Binding-site contacts:
Ligand atom CA contacts residue HIS583 of chain 1.B at 3.3 Å.
Ligand atom C contacts residue TYR766 of chain 1.A at 3.4 Å (hydrophobic).
Ligand atom N contacts residue TRP696 of chain 1.B at 4.1 Å.
Ligand atom CA contacts residue PHE316 of chain 1.B at 4.2 Å (hydrophobic).
Ligand atom CA contacts residue SER681 of chain 1.B at 3.8 Å.
Ligand atom O contacts residue SER681 of chain 1.B at 2.8 Å (h-bond).
Ligand atom O contacts residue TRP696 of chain 1.B at 4.0 Å.
Ligand atom N contacts residue SER681 of chain 1.B at 2.7 Å (h-bond).
Ligand atom N contacts residue HIS583 of chain 1.B at 4.5 Å.
Ligand atom C contacts residue HIS767 of chain 1.A at 3.7 Å.
Ligand atom OXT contacts residue PHE316 of chain 1.B at 3.6 Å.
Ligand atom CA contacts residue TRQ697 of chain 1.B at 2.8 Å.
Ligand atom OXT contacts residue HIS583 of chain 1.B at 2.8 Å (h-bond).
Ligand atom CA contacts residue TRP696 of chain 1.B at 3.8 Å (hydrophobic).
Ligand atom C contacts residue TRP696 of chain 1.B at 3.9 Å (hydrophobic).
Ligand atom O contacts residue PHE316 of chain 1.B at 3.9 Å.
Ligand atom O contacts residue TYR766 of chain 1.A at 3.6 Å.
Ligand atom N contacts residue TRQ697 of chain 1.B at 3.2 Å (h-bond).
Ligand atom C contacts residue TRQ697 of chain 1.B at 4.2 Å.
Ligand atom N contacts residue CYS682 of chain 1.B at 3.5 Å (h-bond).
Ligand atom C contacts residue HIS583 of chain 1.B at 3.8 Å.
Ligand atom N contacts residue ALA678 of chain 1.B at 3.9 Å.
Ligand atom O contacts residue HIS767 of chain 1.A at 2.9 Å (h-bond).
Ligand atom OXT contacts residue TRP696 of chain 1.B at 3.8 Å.
Ligand atom C contacts residue SER681 of chain 1.B at 3.8 Å.
Ligand atom C contacts residue PHE316 of chain 1.B at 3.7 Å (hydrophobic).
Ligand atom OXT contacts residue HIS767 of chain 1.A at 3.7 Å.
Ligand atom OXT contacts residue TYR766 of chain 1.A at 2.4 Å (h-bond).

Sequence of chain 1.B:
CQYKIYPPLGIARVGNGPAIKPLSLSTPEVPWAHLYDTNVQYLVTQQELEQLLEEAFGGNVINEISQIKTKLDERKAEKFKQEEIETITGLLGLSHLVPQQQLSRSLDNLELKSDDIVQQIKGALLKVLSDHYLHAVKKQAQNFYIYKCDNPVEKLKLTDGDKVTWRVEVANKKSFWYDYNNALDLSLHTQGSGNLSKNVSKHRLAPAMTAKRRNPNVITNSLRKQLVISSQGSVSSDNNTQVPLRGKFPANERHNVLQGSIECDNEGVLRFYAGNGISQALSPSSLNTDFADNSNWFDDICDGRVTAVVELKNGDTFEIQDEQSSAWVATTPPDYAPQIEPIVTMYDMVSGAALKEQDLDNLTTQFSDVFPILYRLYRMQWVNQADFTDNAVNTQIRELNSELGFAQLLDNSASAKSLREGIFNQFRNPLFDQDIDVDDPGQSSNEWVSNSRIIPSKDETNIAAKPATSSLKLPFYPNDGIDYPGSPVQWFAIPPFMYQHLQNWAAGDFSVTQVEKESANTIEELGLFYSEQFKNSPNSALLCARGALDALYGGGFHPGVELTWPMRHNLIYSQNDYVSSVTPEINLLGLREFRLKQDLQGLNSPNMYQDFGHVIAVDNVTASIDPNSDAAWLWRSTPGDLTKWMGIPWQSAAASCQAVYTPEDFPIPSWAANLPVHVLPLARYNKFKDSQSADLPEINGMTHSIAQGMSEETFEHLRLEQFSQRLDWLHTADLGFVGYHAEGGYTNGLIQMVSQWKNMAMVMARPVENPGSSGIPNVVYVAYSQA

Sequence of chain 1.A:
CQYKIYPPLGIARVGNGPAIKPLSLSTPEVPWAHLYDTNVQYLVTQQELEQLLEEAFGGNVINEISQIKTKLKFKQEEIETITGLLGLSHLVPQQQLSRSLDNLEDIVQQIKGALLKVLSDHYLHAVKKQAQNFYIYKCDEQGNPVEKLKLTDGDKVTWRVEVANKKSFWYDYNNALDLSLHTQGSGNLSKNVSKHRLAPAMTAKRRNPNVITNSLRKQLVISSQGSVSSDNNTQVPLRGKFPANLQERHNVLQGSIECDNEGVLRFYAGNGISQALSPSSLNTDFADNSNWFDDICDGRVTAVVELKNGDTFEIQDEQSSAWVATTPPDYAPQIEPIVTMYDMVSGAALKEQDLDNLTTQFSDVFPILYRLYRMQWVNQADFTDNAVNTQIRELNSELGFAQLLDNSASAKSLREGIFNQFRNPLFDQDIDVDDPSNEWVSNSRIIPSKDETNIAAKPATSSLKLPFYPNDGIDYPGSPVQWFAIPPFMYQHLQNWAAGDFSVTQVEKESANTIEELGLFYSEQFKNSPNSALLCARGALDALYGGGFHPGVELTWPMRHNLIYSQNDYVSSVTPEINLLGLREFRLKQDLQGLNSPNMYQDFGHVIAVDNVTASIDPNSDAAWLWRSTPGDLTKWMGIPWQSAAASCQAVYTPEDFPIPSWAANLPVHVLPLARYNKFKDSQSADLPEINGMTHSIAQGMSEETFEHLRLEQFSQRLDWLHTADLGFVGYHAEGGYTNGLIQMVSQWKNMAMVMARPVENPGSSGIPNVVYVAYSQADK

This small molecule binds to this protein.
Small molecule (SMILES): NCC(=O)O